Binding-site contacts:
Ligand atom C6 contacts residue VAL127 of chain 1.A at 4.2 Å (hydrophobic).
Ligand atom C4 contacts residue ASN122 of chain 1.A at 4.3 Å.
Ligand atom C8 contacts residue ASN122 of chain 1.A at 3.4 Å.
Ligand atom O7 contacts residue ASN122 of chain 1.A at 3.6 Å.
Ligand atom C8 contacts residue GLU169 of chain 1.A at 3.9 Å.
Ligand atom C3 contacts residue ASN122 of chain 1.A at 3.8 Å.
Ligand atom C1 contacts residue ASN122 of chain 1.A at 1.4 Å.
Ligand atom N2 contacts residue ASN122 of chain 1.A at 2.8 Å (h-bond).
Ligand atom O7 contacts residue VAL171 of chain 1.A at 4.1 Å.
Ligand atom C5 contacts residue VAL127 of chain 1.A at 4.0 Å (hydrophobic).
Ligand atom O5 contacts residue VAL127 of chain 1.A at 4.4 Å.
Ligand atom O7 contacts residue THR124 of chain 1.A at 4.0 Å.
Ligand atom C8 contacts residue VAL127 of chain 1.A at 4.3 Å (hydrophobic).
Ligand atom O5 contacts residue ASN122 of chain 1.A at 2.3 Å (h-bond).
Ligand atom O7 contacts residue VAL127 of chain 1.A at 4.0 Å.
Ligand atom C5 contacts residue ASN122 of chain 1.A at 3.6 Å.
Ligand atom C7 contacts residue ASN122 of chain 1.A at 3.3 Å.
Ligand atom C2 contacts residue ASN122 of chain 1.A at 2.5 Å.

Sequence of chain 1.A:
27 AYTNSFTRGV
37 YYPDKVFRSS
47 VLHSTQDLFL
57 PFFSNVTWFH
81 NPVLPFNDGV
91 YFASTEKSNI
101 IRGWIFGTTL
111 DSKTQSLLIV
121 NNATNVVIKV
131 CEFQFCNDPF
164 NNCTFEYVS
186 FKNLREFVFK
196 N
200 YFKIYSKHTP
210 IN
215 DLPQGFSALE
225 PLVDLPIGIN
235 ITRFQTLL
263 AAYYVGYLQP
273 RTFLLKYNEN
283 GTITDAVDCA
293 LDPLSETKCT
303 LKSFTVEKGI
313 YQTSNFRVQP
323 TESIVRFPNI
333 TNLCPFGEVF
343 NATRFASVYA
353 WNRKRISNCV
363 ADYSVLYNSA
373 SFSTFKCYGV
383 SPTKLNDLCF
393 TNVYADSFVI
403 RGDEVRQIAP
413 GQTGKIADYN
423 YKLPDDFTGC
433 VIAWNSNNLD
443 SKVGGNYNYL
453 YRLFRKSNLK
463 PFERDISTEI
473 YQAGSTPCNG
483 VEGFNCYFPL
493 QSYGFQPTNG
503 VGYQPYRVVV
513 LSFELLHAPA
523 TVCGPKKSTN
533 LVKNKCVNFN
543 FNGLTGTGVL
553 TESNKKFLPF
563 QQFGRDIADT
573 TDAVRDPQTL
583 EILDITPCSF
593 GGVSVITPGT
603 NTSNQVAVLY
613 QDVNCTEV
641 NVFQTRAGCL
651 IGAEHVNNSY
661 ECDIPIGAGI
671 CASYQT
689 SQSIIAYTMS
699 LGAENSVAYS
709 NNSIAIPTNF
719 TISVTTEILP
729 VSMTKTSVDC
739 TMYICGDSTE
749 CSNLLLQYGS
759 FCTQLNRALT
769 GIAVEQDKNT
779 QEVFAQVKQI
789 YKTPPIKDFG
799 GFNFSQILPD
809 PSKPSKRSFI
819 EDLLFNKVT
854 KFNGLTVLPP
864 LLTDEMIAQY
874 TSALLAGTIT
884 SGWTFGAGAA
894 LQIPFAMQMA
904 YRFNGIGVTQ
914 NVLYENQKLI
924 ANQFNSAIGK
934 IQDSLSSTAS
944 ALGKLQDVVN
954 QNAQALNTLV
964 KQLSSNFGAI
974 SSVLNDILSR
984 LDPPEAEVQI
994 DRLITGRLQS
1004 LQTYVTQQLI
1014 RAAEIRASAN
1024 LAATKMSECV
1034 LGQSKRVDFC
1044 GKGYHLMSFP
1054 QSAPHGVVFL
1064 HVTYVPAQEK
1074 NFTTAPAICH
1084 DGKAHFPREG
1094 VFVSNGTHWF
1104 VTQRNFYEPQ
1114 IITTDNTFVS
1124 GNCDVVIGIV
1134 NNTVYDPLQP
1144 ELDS

The small molecule below binds the protein below.
Small molecule (SMILES): CC(=O)N[C@H]1[C@H](O[C@H]2[C@H](O)[C@@H](NC(C)=O)CO[C@@H]2CO)O[C@H](CO)[C@@H](O)[C@@H]1O